Sequence of chain 2.A:
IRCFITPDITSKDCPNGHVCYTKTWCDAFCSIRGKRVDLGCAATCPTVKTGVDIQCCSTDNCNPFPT

Sequence of chain 1.A:
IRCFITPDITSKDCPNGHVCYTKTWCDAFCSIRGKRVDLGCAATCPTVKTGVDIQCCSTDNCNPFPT

Binding-site contacts:
Ligand atom C contacts residue PRO7 of chain 1.A at 4.3 Å (hydrophobic).
Ligand atom CA contacts residue PRO7 of chain 1.A at 4.1 Å (hydrophobic).
Ligand atom OXT contacts residue LYS12 of chain 2.A at 3.7 Å.
Ligand atom C contacts residue THR10 of chain 2.A at 4.5 Å.
Ligand atom N contacts residue ILE5 of chain 1.A at 4.0 Å.
Ligand atom N contacts residue LYS12 of chain 2.A at 4.4 Å.
Ligand atom N contacts residue PRO7 of chain 1.A at 4.1 Å.
Ligand atom C contacts residue LYS12 of chain 2.A at 4.1 Å.
Ligand atom O contacts residue PRO7 of chain 1.A at 3.9 Å.
Ligand atom CA contacts residue ILE5 of chain 1.A at 3.7 Å (hydrophobic).
Ligand atom CA contacts residue LYS12 of chain 2.A at 3.7 Å.
Ligand atom OXT contacts residue THR10 of chain 2.A at 3.9 Å.

A protein and the small-molecule ligand that binds it are described below.
Small molecule (SMILES): NCC(=O)O